Sequence of chain 4.A:
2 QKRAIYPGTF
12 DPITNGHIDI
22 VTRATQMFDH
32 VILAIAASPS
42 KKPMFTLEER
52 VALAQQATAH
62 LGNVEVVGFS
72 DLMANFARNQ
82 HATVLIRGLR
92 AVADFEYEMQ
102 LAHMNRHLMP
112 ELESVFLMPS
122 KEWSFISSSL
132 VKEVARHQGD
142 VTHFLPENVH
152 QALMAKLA

Sequence of chain 10.A:
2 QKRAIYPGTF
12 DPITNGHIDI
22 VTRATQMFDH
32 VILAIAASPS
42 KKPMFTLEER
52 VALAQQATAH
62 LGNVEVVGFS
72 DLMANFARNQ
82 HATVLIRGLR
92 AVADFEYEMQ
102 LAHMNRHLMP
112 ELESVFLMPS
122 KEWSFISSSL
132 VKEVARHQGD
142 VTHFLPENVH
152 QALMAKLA

Binding-site contacts:
Ligand atom F contacts residue GLU134 of chain 4.A at 3.4 Å.
Ligand atom O contacts residue ASN106 of chain 10.A at 2.6 Å (h-bond).
Ligand atom C2 contacts residue LEU102 of chain 10.A at 3.4 Å (hydrophobic).
Ligand atom F contacts residue SO41 of chain 10.D at 3.8 Å.
Ligand atom C5 contacts residue GLU134 of chain 4.A at 3.9 Å.
Ligand atom F2 contacts residue LEU73 of chain 10.A at 3.8 Å.
Ligand atom C1 contacts residue MET105 of chain 10.A at 3.8 Å (hydrophobic).
Ligand atom C contacts residue LEU73 of chain 10.A at 3.6 Å (hydrophobic).
Ligand atom C1 contacts residue LEU102 of chain 10.A at 3.7 Å (hydrophobic).
Ligand atom F1 contacts residue MET74 of chain 10.A at 3.7 Å.
Ligand atom C7 contacts residue ASP72 of chain 10.A at 4.0 Å.
Ligand atom F2 contacts residue MET74 of chain 10.A at 3.9 Å.
Ligand atom C contacts residue LEU109 of chain 10.A at 4.1 Å (hydrophobic).
Ligand atom C2 contacts residue MET105 of chain 10.A at 3.6 Å (hydrophobic).
Ligand atom N1 contacts residue LEU73 of chain 10.A at 3.8 Å.
Ligand atom C6 contacts residue MET74 of chain 10.A at 3.8 Å (hydrophobic).
Ligand atom N contacts residue GLU134 of chain 4.A at 2.8 Å (salt-bridge).
Ligand atom C3 contacts residue LEU102 of chain 10.A at 3.7 Å (hydrophobic).
Ligand atom C1 contacts residue LEU109 of chain 10.A at 3.7 Å (hydrophobic).
Ligand atom C2 contacts residue VAL135 of chain 4.A at 3.6 Å (hydrophobic).
Ligand atom C contacts residue ASN106 of chain 10.A at 3.2 Å.
Ligand atom C5 contacts residue MET74 of chain 10.A at 3.9 Å (hydrophobic).
Ligand atom C1 contacts residue VAL135 of chain 4.A at 4.1 Å (hydrophobic).
Ligand atom F1 contacts residue ALA37 of chain 10.A at 4.0 Å.
Ligand atom F2 contacts residue HIS138 of chain 4.A at 3.3 Å.
Ligand atom F1 contacts residue PHE70 of chain 10.A at 3.9 Å.
Ligand atom F2 contacts residue ASP72 of chain 10.A at 2.9 Å.
Ligand atom C3 contacts residue VAL135 of chain 4.A at 3.9 Å (hydrophobic).
Ligand atom C1 contacts residue ASN106 of chain 10.A at 3.1 Å.
Ligand atom F contacts residue HIS138 of chain 4.A at 3.1 Å.
Ligand atom N1 contacts residue MET74 of chain 10.A at 2.9 Å (h-bond).
Ligand atom C3 contacts residue GLU134 of chain 4.A at 4.0 Å.
Ligand atom O contacts residue MET74 of chain 10.A at 3.3 Å.
Ligand atom C contacts residue MET74 of chain 10.A at 3.9 Å (hydrophobic).
Ligand atom O contacts residue LEU73 of chain 10.A at 3.5 Å.
Ligand atom O contacts residue ALA75 of chain 10.A at 3.2 Å (h-bond).
Ligand atom C6 contacts residue LEU73 of chain 10.A at 3.7 Å (hydrophobic).
Ligand atom O contacts residue LEU109 of chain 10.A at 3.8 Å.
Ligand atom C4 contacts residue GLU134 of chain 4.A at 3.7 Å.
Ligand atom C7 contacts residue HIS138 of chain 4.A at 3.8 Å.

A small-molecule ligand and the protein it binds are described below.
Small molecule (SMILES): Oc1cccc2nc(C(F)(F)F)[nH]c12